A small-molecule ligand and the protein it binds are described below.
Small molecule (SMILES): O=C(Nc1cccc(Br)c1)[C@H]1CC(=O)N(C2CCCCC2)C1

Sequence of chain 1.A:
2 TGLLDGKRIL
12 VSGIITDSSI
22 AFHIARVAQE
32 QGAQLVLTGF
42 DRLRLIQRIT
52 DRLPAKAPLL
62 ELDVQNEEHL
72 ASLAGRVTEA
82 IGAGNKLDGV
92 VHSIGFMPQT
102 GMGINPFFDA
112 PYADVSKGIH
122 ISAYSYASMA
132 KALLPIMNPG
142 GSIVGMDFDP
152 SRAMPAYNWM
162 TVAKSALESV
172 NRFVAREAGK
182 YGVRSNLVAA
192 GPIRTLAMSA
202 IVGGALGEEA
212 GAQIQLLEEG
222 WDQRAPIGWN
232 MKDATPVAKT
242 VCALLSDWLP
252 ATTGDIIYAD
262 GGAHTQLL

Binding-site contacts:
Ligand atom C5 contacts residue NAD1 of chain 1.B at 3.8 Å.
Ligand atom C9 contacts residue MET199 of chain 1.A at 3.4 Å (hydrophobic).
Ligand atom C4 contacts residue NAD1 of chain 1.B at 3.7 Å.
Ligand atom C21 contacts residue TYR158 of chain 1.A at 3.8 Å (hydrophobic).
Ligand atom C19 contacts residue ILE215 of chain 1.A at 3.7 Å (hydrophobic).
Ligand atom BR1 contacts residue ALA157 of chain 1.A at 3.6 Å.
Ligand atom C5 contacts residue GLY96 of chain 1.A at 3.5 Å.
Ligand atom C20 contacts residue TYR158 of chain 1.A at 3.8 Å (hydrophobic).
Ligand atom C8 contacts residue NAD1 of chain 1.B at 3.4 Å.
Ligand atom O14 contacts residue MET199 of chain 1.A at 3.4 Å (h-bond).
Ligand atom C10 contacts residue MET199 of chain 1.A at 3.6 Å (hydrophobic).
Ligand atom C22 contacts residue MET199 of chain 1.A at 3.9 Å (hydrophobic).
Ligand atom C17 contacts residue TYR158 of chain 1.A at 3.7 Å (hydrophobic).
Ligand atom BR1 contacts residue GLY104 of chain 1.A at 3.8 Å.
Ligand atom O14 contacts residue TYR158 of chain 1.A at 3.8 Å.
Ligand atom C18 contacts residue ILE215 of chain 1.A at 3.5 Å (hydrophobic).
Ligand atom N13 contacts residue MET199 of chain 1.A at 3.5 Å.
Ligand atom C21 contacts residue LEU218 of chain 1.A at 3.9 Å (hydrophobic).
Ligand atom C22 contacts residue TYR158 of chain 1.A at 3.6 Å (hydrophobic).
Ligand atom C3 contacts residue NAD1 of chain 1.B at 3.7 Å.
Ligand atom O15 contacts residue MET161 of chain 1.A at 3.9 Å.
Ligand atom O15 contacts residue TYR158 of chain 1.A at 2.6 Å (h-bond).
Ligand atom C7 contacts residue TYR158 of chain 1.A at 3.5 Å (hydrophobic).
Ligand atom C1 contacts residue PHE97 of chain 1.A at 3.9 Å (hydrophobic).
Ligand atom C17 contacts residue ILE215 of chain 1.A at 3.6 Å (hydrophobic).
Ligand atom BR1 contacts residue MET103 of chain 1.A at 3.9 Å.
Ligand atom C19 contacts residue ALA157 of chain 1.A at 3.9 Å (hydrophobic).
Ligand atom C6 contacts residue GLY96 of chain 1.A at 3.5 Å.
Ligand atom C10 contacts residue NAD1 of chain 1.B at 3.7 Å.
Ligand atom C9 contacts residue NAD1 of chain 1.B at 3.6 Å.
Ligand atom C12 contacts residue MET199 of chain 1.A at 3.2 Å (hydrophobic).
Ligand atom O15 contacts residue NAD1 of chain 1.B at 2.7 Å (h-bond).
Ligand atom C8 contacts residue TYR158 of chain 1.A at 3.7 Å (hydrophobic).
Ligand atom C19 contacts residue PRO156 of chain 1.A at 3.6 Å (hydrophobic).
Ligand atom C7 contacts residue NAD1 of chain 1.B at 3.4 Å.
Ligand atom C17 contacts residue MET103 of chain 1.A at 3.7 Å (hydrophobic).
Ligand atom O14 contacts residue MET103 of chain 1.A at 3.3 Å.
Ligand atom C19 contacts residue TYR158 of chain 1.A at 3.5 Å (hydrophobic).
Ligand atom N11 contacts residue NAD1 of chain 1.B at 3.8 Å.
Ligand atom C12 contacts residue TYR158 of chain 1.A at 3.8 Å (hydrophobic).